Sequence of chain 32.W:
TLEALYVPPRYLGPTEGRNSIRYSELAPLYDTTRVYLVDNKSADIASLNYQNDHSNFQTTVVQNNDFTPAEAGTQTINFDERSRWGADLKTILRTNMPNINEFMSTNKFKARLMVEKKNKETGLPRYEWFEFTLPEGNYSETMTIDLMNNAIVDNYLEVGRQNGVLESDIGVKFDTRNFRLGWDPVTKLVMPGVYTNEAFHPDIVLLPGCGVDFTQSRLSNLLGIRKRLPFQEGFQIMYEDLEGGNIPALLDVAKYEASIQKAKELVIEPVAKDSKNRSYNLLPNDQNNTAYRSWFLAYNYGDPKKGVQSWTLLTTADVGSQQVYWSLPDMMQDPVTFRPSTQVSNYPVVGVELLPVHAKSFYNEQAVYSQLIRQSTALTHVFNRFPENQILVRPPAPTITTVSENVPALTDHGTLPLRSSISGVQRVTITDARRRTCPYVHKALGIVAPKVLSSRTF

Binding-site contacts:
Ligand atom OD1 contacts residue GLU199 of chain 32.W at 3.4 Å (salt-bridge).
Ligand atom CZ contacts residue ARG193 of chain 32.W at 3.1 Å.
Ligand atom CG2 contacts residue TYR188 of chain 32.W at 3.9 Å (hydrophobic).
Ligand atom CD1 contacts residue HIS431 of chain 32.W at 3.3 Å.
Ligand atom CE2 contacts residue ARG193 of chain 32.W at 3.8 Å.
Ligand atom O contacts residue ARG435 of chain 32.W at 3.5 Å (salt-bridge).
Ligand atom CE1 contacts residue HIS431 of chain 32.W at 3.0 Å.
Ligand atom O contacts residue ARG193 of chain 32.W at 2.8 Å (salt-bridge).
Ligand atom C contacts residue ARG193 of chain 32.W at 3.4 Å.
Ligand atom CE1 contacts residue VAL432 of chain 32.W at 3.8 Å (hydrophobic).
Ligand atom CD2 contacts residue MET223 of chain 60.W at 3.7 Å (hydrophobic).
Ligand atom CG contacts residue TYR288 of chain 60.W at 3.4 Å (hydrophobic).
Ligand atom CA contacts residue ARG193 of chain 32.W at 3.8 Å.
Ligand atom CG1 contacts residue PHE436 of chain 32.W at 3.4 Å (hydrophobic).
Ligand atom CG contacts residue HIS431 of chain 32.W at 3.8 Å.
Ligand atom CD1 contacts residue GLU289 of chain 60.W at 3.0 Å.
Ligand atom CB contacts residue ARG435 of chain 32.W at 3.7 Å.
Ligand atom ND2 contacts residue TYR188 of chain 32.W at 3.5 Å (h-bond).
Ligand atom CG contacts residue GLU199 of chain 32.W at 3.6 Å.
Ligand atom CE1 contacts residue THR219 of chain 60.W at 3.9 Å.
Ligand atom CE1 contacts residue MET223 of chain 60.W at 3.3 Å (hydrophobic).
Ligand atom OH contacts residue HIS431 of chain 32.W at 2.9 Å (h-bond).
Ligand atom CZ contacts residue THR219 of chain 60.W at 3.2 Å.
Ligand atom OH contacts residue THR430 of chain 32.W at 3.4 Å.
Ligand atom CZ contacts residue MET223 of chain 60.W at 2.9 Å (hydrophobic).
Ligand atom ND2 contacts residue GLU199 of chain 32.W at 2.9 Å (salt-bridge).
Ligand atom CD1 contacts residue ARG193 of chain 32.W at 3.7 Å.
Ligand atom CE2 contacts residue MET223 of chain 60.W at 3.5 Å (hydrophobic).
Ligand atom CB contacts residue GLU289 of chain 60.W at 3.8 Å.
Ligand atom CG1 contacts residue ARG435 of chain 32.W at 3.8 Å.
Ligand atom CG contacts residue GLU289 of chain 60.W at 3.6 Å.
Ligand atom CB contacts residue LEU189 of chain 32.W at 3.8 Å (hydrophobic).
Ligand atom CE1 contacts residue GLU289 of chain 60.W at 3.6 Å.
Ligand atom CG2 contacts residue LEU189 of chain 32.W at 2.8 Å (hydrophobic).
Ligand atom OH contacts residue LEU283 of chain 60.W at 3.8 Å.
Ligand atom N contacts residue ARG193 of chain 32.W at 3.8 Å.
Ligand atom CE1 contacts residue ARG193 of chain 32.W at 3.1 Å.
Ligand atom OH contacts residue MET223 of chain 60.W at 2.2 Å (h-bond).
Ligand atom CZ contacts residue HIS431 of chain 32.W at 3.4 Å.
Ligand atom CD contacts residue HIS431 of chain 32.W at 3.8 Å.

Sequence of chain 60.W:
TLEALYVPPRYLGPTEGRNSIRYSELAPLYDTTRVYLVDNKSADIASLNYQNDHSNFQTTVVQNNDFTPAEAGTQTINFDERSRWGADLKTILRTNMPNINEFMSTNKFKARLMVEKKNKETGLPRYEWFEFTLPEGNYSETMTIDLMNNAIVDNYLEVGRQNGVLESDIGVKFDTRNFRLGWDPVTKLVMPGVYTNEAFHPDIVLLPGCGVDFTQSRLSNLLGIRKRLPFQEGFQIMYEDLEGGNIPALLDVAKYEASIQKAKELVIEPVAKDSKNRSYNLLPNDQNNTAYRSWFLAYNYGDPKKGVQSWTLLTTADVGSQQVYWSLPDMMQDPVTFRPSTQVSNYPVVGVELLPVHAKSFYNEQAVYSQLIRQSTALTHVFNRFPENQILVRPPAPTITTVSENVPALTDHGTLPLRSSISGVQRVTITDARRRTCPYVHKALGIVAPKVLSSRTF

The protein below binds the small molecule below.
Small molecule (SMILES): CC(C)[C@H](NC(=O)[C@@H]1CCCN1C(=O)[C@H](CC(N)=O)NC(=O)[C@@H](N)Cc1ccccc1)C(=O)N[C@@H](Cc1ccc(O)cc1)C(=O)N1CCC[C@H]1C(=O)N[C@H](C=O)Cc1ccc(O)cc1